A protein and the small-molecule ligand that binds it are described below.
Small molecule (SMILES): NC(=O)c1ccccn1

Sequence of chain 1.A:
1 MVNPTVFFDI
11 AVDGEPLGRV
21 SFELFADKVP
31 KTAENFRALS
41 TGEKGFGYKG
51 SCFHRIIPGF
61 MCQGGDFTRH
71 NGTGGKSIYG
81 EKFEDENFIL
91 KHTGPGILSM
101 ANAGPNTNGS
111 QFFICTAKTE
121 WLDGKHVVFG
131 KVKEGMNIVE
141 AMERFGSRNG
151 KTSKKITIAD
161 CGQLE

Binding-site contacts:
Ligand atom CAD contacts residue ALA103 of chain 1.A at 4.2 Å (hydrophobic).
Ligand atom CAB contacts residue ALA101 of chain 1.A at 4.3 Å (hydrophobic).
Ligand atom NAA contacts residue ASN102 of chain 1.A at 3.7 Å.
Ligand atom CAB contacts residue GLY74 of chain 1.A at 4.3 Å.
Ligand atom CAB contacts residue THR107 of chain 1.A at 4.2 Å.
Ligand atom CAI contacts residue THR73 of chain 1.A at 4.1 Å.
Ligand atom CAD contacts residue ALA101 of chain 1.A at 4.4 Å (hydrophobic).
Ligand atom CAE contacts residue ASN102 of chain 1.A at 4.5 Å.
Ligand atom NAA contacts residue ALA101 of chain 1.A at 3.1 Å (h-bond).
Ligand atom CAG contacts residue ALA103 of chain 1.A at 4.0 Å (hydrophobic).
Ligand atom CAE contacts residue GLN111 of chain 1.A at 3.5 Å.
Ligand atom NAA contacts residue GLY109 of chain 1.A at 4.4 Å.
Ligand atom CAG contacts residue GLY72 of chain 1.A at 3.6 Å.
Ligand atom CAD contacts residue GLY72 of chain 1.A at 4.1 Å.
Ligand atom NAF contacts residue GLY72 of chain 1.A at 4.0 Å.
Ligand atom CAH contacts residue ALA103 of chain 1.A at 3.9 Å (hydrophobic).
Ligand atom NAF contacts residue THR73 of chain 1.A at 4.4 Å.
Ligand atom CAI contacts residue ALA103 of chain 1.A at 4.3 Å (hydrophobic).
Ligand atom OAC contacts residue THR107 of chain 1.A at 3.9 Å.
Ligand atom CAB contacts residue ASN102 of chain 1.A at 4.4 Å.
Ligand atom CAD contacts residue ASN102 of chain 1.A at 3.7 Å.
Ligand atom NAA contacts residue THR107 of chain 1.A at 4.2 Å.
Ligand atom CAB contacts residue GLN111 of chain 1.A at 3.8 Å.
Ligand atom CAD contacts residue GLN111 of chain 1.A at 3.9 Å.
Ligand atom CAG contacts residue GLN111 of chain 1.A at 4.4 Å.
Ligand atom NAA contacts residue GLN111 of chain 1.A at 3.6 Å.
Ligand atom CAI contacts residue GLY72 of chain 1.A at 3.5 Å.
Ligand atom OAC contacts residue GLY109 of chain 1.A at 3.9 Å.
Ligand atom OAC contacts residue GLY74 of chain 1.A at 3.9 Å.
Ligand atom CAI contacts residue GLN111 of chain 1.A at 4.2 Å.
Ligand atom OAC contacts residue GLN111 of chain 1.A at 4.1 Å.
Ligand atom NAF contacts residue GLY74 of chain 1.A at 4.3 Å.
Ligand atom CAG contacts residue ASN102 of chain 1.A at 3.9 Å.
Ligand atom CAH contacts residue GLY72 of chain 1.A at 3.2 Å.
Ligand atom NAF contacts residue GLN111 of chain 1.A at 3.6 Å.
Ligand atom CAE contacts residue GLY72 of chain 1.A at 4.3 Å.